Binding-site contacts:
Ligand atom C7 contacts residue ASN203 of chain 1.C at 3.4 Å.
Ligand atom C6 contacts residue THR205 of chain 1.C at 3.7 Å.
Ligand atom C5 contacts residue ASN203 of chain 1.C at 3.6 Å.
Ligand atom C1 contacts residue THR205 of chain 1.C at 3.6 Å.
Ligand atom C8 contacts residue ILE168 of chain 1.C at 3.8 Å (hydrophobic).
Ligand atom C7 contacts residue ILE168 of chain 1.C at 3.9 Å (hydrophobic).
Ligand atom O7 contacts residue LYS241 of chain 1.C at 3.4 Å (salt-bridge).
Ligand atom C1 contacts residue ASN203 of chain 1.C at 1.4 Å.
Ligand atom O7 contacts residue THR205 of chain 1.C at 4.0 Å.
Ligand atom C2 contacts residue ASN203 of chain 1.C at 2.5 Å.
Ligand atom O7 contacts residue GLN201 of chain 1.C at 3.7 Å.
Ligand atom C3 contacts residue ASN203 of chain 1.C at 3.9 Å.
Ligand atom N2 contacts residue ASN203 of chain 1.C at 3.0 Å (h-bond).
Ligand atom C8 contacts residue THR162 of chain 1.C at 4.5 Å.
Ligand atom O7 contacts residue ASN203 of chain 1.C at 3.5 Å (h-bond).
Ligand atom N2 contacts residue ILE168 of chain 1.C at 3.7 Å.
Ligand atom O5 contacts residue THR205 of chain 1.C at 3.7 Å.
Ligand atom C8 contacts residue GLN201 of chain 1.C at 4.2 Å.
Ligand atom C8 contacts residue GLU206 of chain 1.C at 3.5 Å.
Ligand atom C7 contacts residue GLN201 of chain 1.C at 4.3 Å.
Ligand atom C5 contacts residue THR205 of chain 1.C at 3.5 Å.
Ligand atom C7 contacts residue GLU206 of chain 1.C at 4.5 Å.
Ligand atom O5 contacts residue ASN203 of chain 1.C at 2.4 Å (h-bond).
Ligand atom C4 contacts residue ASN203 of chain 1.C at 4.3 Å.
Ligand atom C1 contacts residue ILE168 of chain 1.C at 4.1 Å (hydrophobic).

A small-molecule ligand and the protein it binds are described below.
Small molecule (SMILES): CC(=O)N[C@H]1[C@H](O[C@H]2[C@H](O)[C@@H](NC(C)=O)CO[C@@H]2CO)O[C@H](CO)[C@@H](O)[C@@H]1O

Sequence of chain 1.C:
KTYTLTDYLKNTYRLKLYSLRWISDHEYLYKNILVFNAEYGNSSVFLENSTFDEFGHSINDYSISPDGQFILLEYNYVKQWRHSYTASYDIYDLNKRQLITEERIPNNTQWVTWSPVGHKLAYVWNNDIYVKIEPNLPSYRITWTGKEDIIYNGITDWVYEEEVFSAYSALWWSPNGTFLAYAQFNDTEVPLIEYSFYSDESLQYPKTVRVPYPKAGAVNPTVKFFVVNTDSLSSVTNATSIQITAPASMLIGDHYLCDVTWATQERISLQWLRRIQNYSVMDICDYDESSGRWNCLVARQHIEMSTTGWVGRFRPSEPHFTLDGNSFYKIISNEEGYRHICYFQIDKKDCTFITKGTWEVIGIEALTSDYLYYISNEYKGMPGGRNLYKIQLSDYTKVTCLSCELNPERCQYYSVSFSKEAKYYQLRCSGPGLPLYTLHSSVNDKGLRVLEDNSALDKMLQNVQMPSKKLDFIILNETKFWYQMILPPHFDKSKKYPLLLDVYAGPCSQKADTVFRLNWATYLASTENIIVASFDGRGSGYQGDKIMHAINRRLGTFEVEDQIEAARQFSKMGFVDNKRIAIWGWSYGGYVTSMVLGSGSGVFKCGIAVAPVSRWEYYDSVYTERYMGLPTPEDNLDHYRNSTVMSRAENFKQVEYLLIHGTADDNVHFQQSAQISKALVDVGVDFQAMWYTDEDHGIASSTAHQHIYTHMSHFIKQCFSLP